Sequence of chain 1.C:
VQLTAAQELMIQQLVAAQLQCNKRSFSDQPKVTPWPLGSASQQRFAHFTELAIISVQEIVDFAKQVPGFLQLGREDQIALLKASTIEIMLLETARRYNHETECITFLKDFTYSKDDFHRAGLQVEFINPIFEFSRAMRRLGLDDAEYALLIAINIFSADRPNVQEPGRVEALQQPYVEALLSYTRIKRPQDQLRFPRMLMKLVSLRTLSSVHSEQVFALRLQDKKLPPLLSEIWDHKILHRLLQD

This small molecule binds to this protein.
Small molecule (SMILES): COc1ncc(F)c(N2Cc3cn(-c4cccc(S(C)(=O)=O)c4)nc3[C@H]2C(C)C)n1

Binding-site contacts:
Ligand atom C19 contacts residue GLN245 of chain 1.C at 3.3 Å.
Ligand atom C2 contacts residue LEU152 of chain 1.C at 3.5 Å (hydrophobic).
Ligand atom C5 contacts residue PHE136 of chain 1.C at 3.4 Å (hydrophobic).
Ligand atom C contacts residue MET119 of chain 1.C at 3.8 Å (hydrophobic).
Ligand atom O2 contacts residue TRP264 of chain 1.C at 3.3 Å.
Ligand atom C3 contacts residue MET119 of chain 1.C at 3.4 Å (hydrophobic).
Ligand atom C8 contacts residue LEU137 of chain 1.C at 3.8 Å (hydrophobic).
Ligand atom C4 contacts residue MET119 of chain 1.C at 3.5 Å (hydrophobic).
Ligand atom F contacts residue PHE78 of chain 1.C at 3.2 Å.
Ligand atom C6 contacts residue PHE136 of chain 1.C at 3.4 Å (hydrophobic).
Ligand atom C6 contacts residue LEU81 of chain 1.C at 3.8 Å (hydrophobic).
Ligand atom O2 contacts residue HIS242 of chain 1.C at 3.0 Å (h-bond).
Ligand atom O1 contacts residue ARG126 of chain 1.C at 3.4 Å (salt-bridge).
Ligand atom O contacts residue LEU137 of chain 1.C at 3.8 Å.
Ligand atom O1 contacts residue PHE136 of chain 1.C at 3.5 Å.
Ligand atom C7 contacts residue PHE136 of chain 1.C at 3.4 Å (hydrophobic).
Ligand atom C12 contacts residue LEU81 of chain 1.C at 3.8 Å (hydrophobic).
Ligand atom C11 contacts residue MET119 of chain 1.C at 3.8 Å (hydrophobic).
Ligand atom C11 contacts residue THR123 of chain 1.C at 3.5 Å.
Ligand atom C13 contacts residue ALA82 of chain 1.C at 3.6 Å (hydrophobic).
Ligand atom C8 contacts residue PHE136 of chain 1.C at 3.4 Å (hydrophobic).
Ligand atom O contacts residue GLU88 of chain 1.C at 3.8 Å.
Ligand atom C8 contacts residue LEU81 of chain 1.C at 3.5 Å (hydrophobic).
Ligand atom C14 contacts residue PHE78 of chain 1.C at 3.2 Å (hydrophobic).
Ligand atom C14 contacts residue ALA82 of chain 1.C at 3.6 Å (hydrophobic).
Ligand atom C19 contacts residue HIS242 of chain 1.C at 3.3 Å.
Ligand atom S contacts residue PHE136 of chain 1.C at 3.8 Å.
Ligand atom C10 contacts residue PHE136 of chain 1.C at 3.8 Å (hydrophobic).
Ligand atom C9 contacts residue PHE136 of chain 1.C at 3.7 Å (hydrophobic).
Ligand atom C12 contacts residue ALA82 of chain 1.C at 3.4 Å (hydrophobic).
Ligand atom N3 contacts residue LEU152 of chain 1.C at 3.7 Å.
Ligand atom C2 contacts residue PHE156 of chain 1.C at 3.4 Å (hydrophobic).
Ligand atom C10 contacts residue SER85 of chain 1.C at 3.8 Å.
Ligand atom F contacts residue THR79 of chain 1.C at 3.5 Å.
Ligand atom N contacts residue MET119 of chain 1.C at 3.5 Å.
Ligand atom C11 contacts residue PHE136 of chain 1.C at 3.5 Å (hydrophobic).
Ligand atom O1 contacts residue LEU137 of chain 1.C at 2.9 Å (h-bond).
Ligand atom C17 contacts residue LEU152 of chain 1.C at 3.6 Å (hydrophobic).
Ligand atom C10 contacts residue GLU122 of chain 1.C at 3.8 Å.
Ligand atom C18 contacts residue TRP264 of chain 1.C at 3.6 Å (hydrophobic).